Sequence of chain 1.A:
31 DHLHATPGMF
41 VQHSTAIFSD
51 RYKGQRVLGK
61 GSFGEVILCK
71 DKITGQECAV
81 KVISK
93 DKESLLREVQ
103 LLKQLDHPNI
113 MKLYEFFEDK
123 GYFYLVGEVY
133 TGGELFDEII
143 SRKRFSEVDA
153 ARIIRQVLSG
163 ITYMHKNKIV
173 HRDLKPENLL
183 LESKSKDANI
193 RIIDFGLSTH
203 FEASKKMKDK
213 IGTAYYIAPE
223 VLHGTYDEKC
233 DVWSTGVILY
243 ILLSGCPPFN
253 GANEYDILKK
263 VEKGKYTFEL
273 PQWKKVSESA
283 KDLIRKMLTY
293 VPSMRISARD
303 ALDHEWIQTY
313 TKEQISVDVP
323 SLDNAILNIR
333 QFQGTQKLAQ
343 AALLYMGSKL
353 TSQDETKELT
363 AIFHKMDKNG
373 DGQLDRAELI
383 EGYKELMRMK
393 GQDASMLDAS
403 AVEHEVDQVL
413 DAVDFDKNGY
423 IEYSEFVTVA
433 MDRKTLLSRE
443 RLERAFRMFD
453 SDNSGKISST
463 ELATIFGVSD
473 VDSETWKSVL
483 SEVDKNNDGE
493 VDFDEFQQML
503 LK

A protein and the small-molecule ligand that binds it are described below.
Small molecule (SMILES): Nc1ncnc2c1ncn2[C@@H]1O[C@H](CO[P](=O)(O)O[P](=O)(O)NP(=O)(O)O)[C@@H](O)[C@H]1O

Binding-site contacts:
Ligand atom C5 contacts residue LEU182 of chain 1.A at 3.6 Å (hydrophobic).
Ligand atom PA contacts residue LYS81 of chain 1.A at 3.4 Å.
Ligand atom C2 contacts residue TYR132 of chain 1.A at 2.9 Å (hydrophobic).
Ligand atom N1 contacts residue ALA79 of chain 1.A at 3.8 Å.
Ligand atom C4 contacts residue LEU182 of chain 1.A at 3.4 Å (hydrophobic).
Ligand atom O2G contacts residue LYS81 of chain 1.A at 2.7 Å (salt-bridge).
Ligand atom O3' contacts residue LYS60 of chain 1.A at 3.8 Å.
Ligand atom C6 contacts residue LEU182 of chain 1.A at 3.8 Å (hydrophobic).
Ligand atom C2 contacts residue LEU182 of chain 1.A at 3.6 Å (hydrophobic).
Ligand atom O1G contacts residue GLU65 of chain 1.A at 3.4 Å (salt-bridge).
Ligand atom O3A contacts residue LYS81 of chain 1.A at 3.5 Å (salt-bridge).
Ligand atom O2A contacts residue LYS81 of chain 1.A at 3.9 Å.
Ligand atom O4' contacts residue VAL66 of chain 1.A at 3.3 Å.
Ligand atom C6 contacts residue GLU130 of chain 1.A at 3.9 Å.
Ligand atom O2B contacts residue GLU65 of chain 1.A at 3.6 Å.
Ligand atom C6 contacts residue ALA79 of chain 1.A at 3.6 Å (hydrophobic).
Ligand atom N3 contacts residue TYR132 of chain 1.A at 3.9 Å.
Ligand atom O2B contacts residue SER62 of chain 1.A at 3.8 Å.
Ligand atom C4' contacts residue GOL1 of chain 1.L at 3.4 Å.
Ligand atom O4' contacts residue GOL1 of chain 1.L at 3.6 Å.
Ligand atom N6 contacts residue ALA79 of chain 1.A at 3.5 Å.
Ligand atom N1 contacts residue LEU182 of chain 1.A at 3.8 Å.
Ligand atom C5' contacts residue VAL66 of chain 1.A at 3.9 Å (hydrophobic).
Ligand atom N6 contacts residue GLU130 of chain 1.A at 2.8 Å (salt-bridge).
Ligand atom O2' contacts residue LEU182 of chain 1.A at 3.3 Å.
Ligand atom O1A contacts residue LYS81 of chain 1.A at 2.7 Å (salt-bridge).
Ligand atom N1 contacts residue TYR132 of chain 1.A at 3.2 Å (h-bond).
Ligand atom N6 contacts residue TYR132 of chain 1.A at 3.7 Å.
Ligand atom O1A contacts residue VAL66 of chain 1.A at 3.3 Å.
Ligand atom O2' contacts residue GLU136 of chain 1.A at 3.9 Å.
Ligand atom C2 contacts residue LEU58 of chain 1.A at 3.6 Å (hydrophobic).
Ligand atom O3A contacts residue GLU65 of chain 1.A at 3.6 Å (salt-bridge).
Ligand atom O2' contacts residue ILE195 of chain 1.A at 3.9 Å.
Ligand atom O2G contacts residue GLU65 of chain 1.A at 3.8 Å.
Ligand atom N3B contacts residue SO41 of chain 1.H at 3.9 Å.
Ligand atom N3 contacts residue LEU182 of chain 1.A at 3.5 Å.
Ligand atom O2A contacts residue ASP196 of chain 1.A at 3.7 Å.
Ligand atom O3' contacts residue GLU136 of chain 1.A at 3.5 Å (salt-bridge).
Ligand atom C5' contacts residue GOL1 of chain 1.L at 3.2 Å.
Ligand atom C3' contacts residue GLU136 of chain 1.A at 3.9 Å.